This protein binds this small molecule.
Small molecule (SMILES): O=P(O)(O)OCCNS(=O)(=O)c1ccc(OC(F)(F)F)cc1

Sequence of chain 1.A:
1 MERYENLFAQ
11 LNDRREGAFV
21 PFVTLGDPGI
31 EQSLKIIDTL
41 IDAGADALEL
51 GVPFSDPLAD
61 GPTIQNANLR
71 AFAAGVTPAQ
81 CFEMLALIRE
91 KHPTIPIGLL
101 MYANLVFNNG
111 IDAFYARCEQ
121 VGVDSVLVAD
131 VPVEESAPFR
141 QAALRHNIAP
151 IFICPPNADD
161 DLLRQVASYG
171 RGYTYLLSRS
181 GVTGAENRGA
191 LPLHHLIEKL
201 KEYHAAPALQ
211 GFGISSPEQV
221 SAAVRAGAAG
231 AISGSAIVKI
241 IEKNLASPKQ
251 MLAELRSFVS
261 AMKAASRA

Binding-site contacts:
Ligand atom O18 contacts residue GLY184 of chain 1.A at 2.7 Å (h-bond).
Ligand atom C6 contacts residue PHE212 of chain 1.A at 3.6 Å (hydrophobic).
Ligand atom C5 contacts residue TYR175 of chain 1.A at 3.4 Å (hydrophobic).
Ligand atom O20 contacts residue GLY213 of chain 1.A at 3.7 Å.
Ligand atom C14 contacts residue THR183 of chain 1.A at 3.6 Å.
Ligand atom C14 contacts residue TYR175 of chain 1.A at 3.5 Å (hydrophobic).
Ligand atom O20 contacts residue GLY234 of chain 1.A at 2.9 Å (h-bond).
Ligand atom O21 contacts residue PHE22 of chain 1.A at 3.1 Å.
Ligand atom O19 contacts residue ILE64 of chain 1.A at 3.4 Å.
Ligand atom O21 contacts residue GLU49 of chain 1.A at 3.4 Å.
Ligand atom O22 contacts residue ILE232 of chain 1.A at 3.6 Å.
Ligand atom C3 contacts residue LEU100 of chain 1.A at 3.7 Å (hydrophobic).
Ligand atom O18 contacts residue PHE212 of chain 1.A at 3.4 Å.
Ligand atom O20 contacts residue SER235 of chain 1.A at 3.5 Å (h-bond).
Ligand atom F11 contacts residue ALA129 of chain 1.A at 3.4 Å.
Ligand atom C4 contacts residue LEU100 of chain 1.A at 3.7 Å (hydrophobic).
Ligand atom F11 contacts residue ILE153 of chain 1.A at 3.5 Å.
Ligand atom O18 contacts residue THR183 of chain 1.A at 3.6 Å.
Ligand atom F9F contacts residue ILE153 of chain 1.A at 3.5 Å.
Ligand atom O19 contacts residue GLY184 of chain 1.A at 3.5 Å (h-bond).
Ligand atom P17 contacts residue SER235 of chain 1.A at 3.6 Å.
Ligand atom C15 contacts residue GLY234 of chain 1.A at 3.7 Å.
Ligand atom O16 contacts residue PHE212 of chain 1.A at 3.7 Å.
Ligand atom F10 contacts residue PRO17 of chain 1.B at 3.4 Å.
Ligand atom F10 contacts residue ALA129 of chain 1.A at 3.2 Å.
Ligand atom O19 contacts residue THR183 of chain 1.A at 3.5 Å.
Ligand atom P17 contacts residue GLY184 of chain 1.A at 3.7 Å.
Ligand atom O19 contacts residue GLY234 of chain 1.A at 3.6 Å.
Ligand atom O21 contacts residue LEU100 of chain 1.A at 3.3 Å.
Ligand atom C3 contacts residue THR183 of chain 1.A at 3.7 Å.
Ligand atom O7 contacts residue ALA59 of chain 1.A at 3.4 Å.
Ligand atom F9F contacts residue PHE212 of chain 1.A at 3.7 Å.
Ligand atom F11 contacts residue LEU127 of chain 1.A at 3.5 Å.
Ligand atom O16 contacts residue THR183 of chain 1.A at 3.6 Å.
Ligand atom O18 contacts residue GLY213 of chain 1.A at 2.8 Å (h-bond).
Ligand atom O19 contacts residue SER235 of chain 1.A at 2.5 Å (h-bond).
Ligand atom O7 contacts residue ALA129 of chain 1.A at 3.7 Å.
Ligand atom O22 contacts residue TYR175 of chain 1.A at 2.8 Å (h-bond).
Ligand atom C1 contacts residue PHE212 of chain 1.A at 3.6 Å (hydrophobic).
Ligand atom O7 contacts residue PHE212 of chain 1.A at 3.8 Å.

Sequence of chain 1.B:
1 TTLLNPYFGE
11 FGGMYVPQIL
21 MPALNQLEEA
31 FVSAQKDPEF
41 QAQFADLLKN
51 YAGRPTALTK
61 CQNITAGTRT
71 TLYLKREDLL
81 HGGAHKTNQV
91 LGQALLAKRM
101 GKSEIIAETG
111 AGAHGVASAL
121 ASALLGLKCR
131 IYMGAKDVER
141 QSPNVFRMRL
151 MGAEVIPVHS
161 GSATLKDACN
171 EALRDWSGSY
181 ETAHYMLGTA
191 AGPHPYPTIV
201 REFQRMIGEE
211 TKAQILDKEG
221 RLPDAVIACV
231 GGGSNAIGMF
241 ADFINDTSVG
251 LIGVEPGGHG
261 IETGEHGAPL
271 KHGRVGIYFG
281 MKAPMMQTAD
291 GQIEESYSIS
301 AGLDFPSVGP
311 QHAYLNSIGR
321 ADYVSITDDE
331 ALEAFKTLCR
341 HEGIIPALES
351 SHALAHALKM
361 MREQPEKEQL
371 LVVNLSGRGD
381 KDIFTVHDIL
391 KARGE